Sequence of chain 1.B:
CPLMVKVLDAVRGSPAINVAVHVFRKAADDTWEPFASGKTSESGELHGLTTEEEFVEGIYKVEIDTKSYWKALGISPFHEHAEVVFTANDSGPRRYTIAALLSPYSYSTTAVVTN

Sequence of chain 2.B:
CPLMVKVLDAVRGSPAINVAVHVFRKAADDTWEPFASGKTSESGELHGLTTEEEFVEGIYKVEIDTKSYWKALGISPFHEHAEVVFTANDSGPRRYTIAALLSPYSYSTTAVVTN

A protein and the small-molecule ligand that binds it are described below.
Small molecule (SMILES): O=c1cc(-c2ccc(O)c(O)c2)oc2cc(O)cc(O)c12

Binding-site contacts:
Ligand atom O1 contacts residue THR118 of chain 2.B at 3.4 Å.
Ligand atom C13 contacts residue LYS15 of chain 2.B at 3.4 Å.
Ligand atom O3 contacts residue ALA108 of chain 1.B at 3.4 Å.
Ligand atom C1 contacts residue THR119 of chain 2.B at 3.6 Å.
Ligand atom O1 contacts residue LU21 of chain 2.G at 1.6 Å (h-bond).
Ligand atom C2 contacts residue SER117 of chain 2.B at 3.1 Å.
Ligand atom C7 contacts residue LU21 of chain 2.G at 0.6 Å.
Ligand atom C12 contacts residue LU21 of chain 2.G at 0.5 Å.
Ligand atom O6 contacts residue LYS15 of chain 2.B at 3.2 Å.
Ligand atom C2 contacts residue LU21 of chain 2.G at 1.0 Å.
Ligand atom C2 contacts residue THR119 of chain 2.B at 3.2 Å.
Ligand atom C6 contacts residue LU21 of chain 2.G at 0.8 Å.
Ligand atom O2 contacts residue LU21 of chain 2.G at 1.0 Å.
Ligand atom C5 contacts residue LU21 of chain 2.G at 0.8 Å.
Ligand atom O3 contacts residue LU21 of chain 2.G at 1.0 Å.
Ligand atom C15 contacts residue LEU17 of chain 1.B at 3.6 Å (hydrophobic).
Ligand atom C8 contacts residue LU21 of chain 2.G at 0.8 Å.
Ligand atom O2 contacts residue SER117 of chain 1.B at 2.2 Å (h-bond).
Ligand atom C13 contacts residue LU21 of chain 2.G at 0.6 Å.
Ligand atom C10 contacts residue LU21 of chain 2.G at 0.4 Å.
Ligand atom C9 contacts residue LU21 of chain 2.G at 0.8 Å.
Ligand atom C11 contacts residue LU21 of chain 2.G at 0.4 Å.
Ligand atom C3 contacts residue LU21 of chain 2.G at 0.8 Å.
Ligand atom C8 contacts residue ALA108 of chain 1.B at 3.2 Å (hydrophobic).
Ligand atom C4 contacts residue LU21 of chain 2.G at 0.8 Å.
Ligand atom C1 contacts residue LU21 of chain 2.G at 0.6 Å.
Ligand atom O4 contacts residue LU21 of chain 2.G at 0.8 Å.
Ligand atom C12 contacts residue LYS15 of chain 2.B at 3.7 Å.
Ligand atom O2 contacts residue LEU110 of chain 1.B at 3.5 Å.
Ligand atom C2 contacts residue LEU110 of chain 1.B at 3.6 Å (hydrophobic).
Ligand atom C3 contacts residue SER117 of chain 2.B at 2.9 Å.
Ligand atom O3 contacts residue THR119 of chain 1.B at 3.4 Å (h-bond).
Ligand atom C14 contacts residue LU21 of chain 2.G at 0.5 Å.
Ligand atom O5 contacts residue LU21 of chain 2.G at 1.4 Å.
Ligand atom O6 contacts residue LU21 of chain 2.G at 1.1 Å (h-bond).
Ligand atom C3 contacts residue LEU110 of chain 1.B at 3.2 Å (hydrophobic).
Ligand atom O1 contacts residue SER117 of chain 2.B at 2.7 Å (h-bond).
Ligand atom O1 contacts residue THR119 of chain 2.B at 2.7 Å (h-bond).
Ligand atom C15 contacts residue LU21 of chain 2.G at 0.4 Å.
Ligand atom C4 contacts residue SER117 of chain 1.B at 3.4 Å.